The protein below binds the small molecule below.
Small molecule (SMILES): NCCOB(c1ccccc1)c1ccccc1

Sequence of chain 1.B:
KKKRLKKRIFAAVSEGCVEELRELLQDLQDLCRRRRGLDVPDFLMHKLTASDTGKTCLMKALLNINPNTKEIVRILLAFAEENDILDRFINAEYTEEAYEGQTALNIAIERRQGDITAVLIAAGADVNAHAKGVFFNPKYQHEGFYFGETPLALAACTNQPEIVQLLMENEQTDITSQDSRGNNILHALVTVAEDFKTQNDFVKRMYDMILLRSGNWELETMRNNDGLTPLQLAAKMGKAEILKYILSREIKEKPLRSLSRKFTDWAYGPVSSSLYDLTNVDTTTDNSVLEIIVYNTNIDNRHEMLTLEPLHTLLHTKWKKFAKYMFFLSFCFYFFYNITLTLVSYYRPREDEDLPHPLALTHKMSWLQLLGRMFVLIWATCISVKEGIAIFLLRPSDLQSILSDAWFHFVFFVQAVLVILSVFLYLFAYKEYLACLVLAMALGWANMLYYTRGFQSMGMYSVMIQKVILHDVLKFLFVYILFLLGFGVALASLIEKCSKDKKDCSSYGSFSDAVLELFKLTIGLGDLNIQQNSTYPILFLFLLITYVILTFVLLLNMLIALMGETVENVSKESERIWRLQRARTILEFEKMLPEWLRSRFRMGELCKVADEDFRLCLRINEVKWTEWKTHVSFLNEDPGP

Binding-site contacts:
Ligand atom C06 contacts residue TYR564 of chain 1.B at 4.3 Å (hydrophobic).
Ligand atom C06 contacts residue TYR565 of chain 1.B at 3.5 Å (hydrophobic).
Ligand atom C07 contacts residue TYR565 of chain 1.B at 3.4 Å (hydrophobic).
Ligand atom C11 contacts residue LEU443 of chain 1.B at 4.0 Å (hydrophobic).
Ligand atom C09 contacts residue MET706 of chain 1.B at 3.4 Å (hydrophobic).
Ligand atom C12 contacts residue PHE447 of chain 1.B at 3.8 Å (hydrophobic).
Ligand atom C08 contacts residue MET706 of chain 1.B at 4.2 Å (hydrophobic).
Ligand atom B01 contacts residue MET706 of chain 1.B at 4.2 Å.
Ligand atom C04 contacts residue GLU501 of chain 1.B at 3.0 Å.
Ligand atom C02 contacts residue MET706 of chain 1.B at 4.4 Å (hydrophobic).
Ligand atom N17 contacts residue LYS500 of chain 1.B at 4.2 Å.
Ligand atom C10 contacts residue PHE703 of chain 1.B at 3.8 Å (hydrophobic).
Ligand atom C06 contacts residue PHE526 of chain 1.B at 3.5 Å (hydrophobic).
Ligand atom C11 contacts residue SER444 of chain 1.B at 2.3 Å.
Ligand atom C10 contacts residue MET706 of chain 1.B at 3.9 Å (hydrophobic).
Ligand atom C12 contacts residue SER444 of chain 1.B at 2.8 Å.
Ligand atom N17 contacts residue CYS496 of chain 1.B at 3.5 Å (h-bond).
Ligand atom C13 contacts residue SER444 of chain 1.B at 3.3 Å.
Ligand atom C09 contacts residue SER444 of chain 1.B at 3.1 Å.
Ligand atom C09 contacts residue PHE703 of chain 1.B at 3.9 Å (hydrophobic).
Ligand atom C03 contacts residue MET706 of chain 1.B at 3.9 Å (hydrophobic).
Ligand atom C05 contacts residue GLU501 of chain 1.B at 3.6 Å.
Ligand atom C12 contacts residue TRP493 of chain 1.B at 4.4 Å (hydrophobic).
Ligand atom C08 contacts residue SER444 of chain 1.B at 3.5 Å.
Ligand atom C11 contacts residue MET440 of chain 1.B at 3.7 Å (hydrophobic).
Ligand atom C10 contacts residue MET440 of chain 1.B at 3.8 Å (hydrophobic).
Ligand atom C16 contacts residue CYS496 of chain 1.B at 3.3 Å (hydrophobic).
Ligand atom C05 contacts residue PHE526 of chain 1.B at 3.5 Å (hydrophobic).
Ligand atom C13 contacts residue TRP493 of chain 1.B at 4.2 Å (hydrophobic).
Ligand atom C03 contacts residue GLU501 of chain 1.B at 3.8 Å.
Ligand atom C10 contacts residue SER444 of chain 1.B at 2.5 Å.
Ligand atom C16 contacts residue LYS500 of chain 1.B at 3.7 Å.
Ligand atom C05 contacts residue TYR564 of chain 1.B at 4.4 Å (hydrophobic).
Ligand atom C12 contacts residue LEU443 of chain 1.B at 4.3 Å (hydrophobic).
Ligand atom C04 contacts residue GLU702 of chain 1.B at 4.3 Å.
Ligand atom C03 contacts residue LYS500 of chain 1.B at 4.3 Å.